Sequence of chain 31.A:
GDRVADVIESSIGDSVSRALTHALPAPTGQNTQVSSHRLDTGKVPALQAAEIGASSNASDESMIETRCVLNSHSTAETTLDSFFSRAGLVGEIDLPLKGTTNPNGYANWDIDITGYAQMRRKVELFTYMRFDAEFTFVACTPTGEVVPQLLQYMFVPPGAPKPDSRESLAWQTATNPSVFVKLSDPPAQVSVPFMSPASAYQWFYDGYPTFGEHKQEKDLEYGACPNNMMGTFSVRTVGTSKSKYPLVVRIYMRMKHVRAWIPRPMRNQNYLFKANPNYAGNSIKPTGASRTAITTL

Binding-site contacts:
Ligand atom CAG contacts residue PHE137 of chain 31.A at 3.7 Å (hydrophobic).
Ligand atom CAH contacts residue GLN202 of chain 31.A at 3.7 Å.
Ligand atom OAB contacts residue ILE113 of chain 31.A at 3.2 Å (h-bond).
Ligand atom CAU contacts residue TYR201 of chain 31.A at 3.8 Å (hydrophobic).
Ligand atom CAI contacts residue THR114 of chain 31.A at 3.8 Å.
Ligand atom CAC contacts residue PHE233 of chain 31.A at 3.1 Å (hydrophobic).
Ligand atom CAD contacts residue ASN228 of chain 31.A at 3.5 Å.
Ligand atom OAW contacts residue MET195 of chain 31.A at 3.5 Å.
Ligand atom NBE contacts residue TRP203 of chain 31.A at 3.2 Å.
Ligand atom CAD contacts residue GLN202 of chain 31.A at 3.5 Å.
Ligand atom CAC contacts residue PHE137 of chain 31.A at 3.8 Å (hydrophobic).
Ligand atom CAR contacts residue PHE135 of chain 31.A at 3.4 Å (hydrophobic).
Ligand atom CAK contacts residue MET195 of chain 31.A at 3.6 Å (hydrophobic).
Ligand atom CAI contacts residue ASP112 of chain 31.A at 3.5 Å.
Ligand atom CAU contacts residue TRP203 of chain 31.A at 3.7 Å (hydrophobic).
Ligand atom CAN contacts residue PHE155 of chain 31.A at 3.6 Å (hydrophobic).
Ligand atom CAT contacts residue TYR201 of chain 31.A at 3.5 Å (hydrophobic).
Ligand atom CAM contacts residue ILE24 of chain 31.C at 3.7 Å (hydrophobic).
Ligand atom CAM contacts residue VAL192 of chain 31.A at 3.3 Å (hydrophobic).
Ligand atom CAZ contacts residue MET195 of chain 31.A at 3.9 Å (hydrophobic).
Ligand atom CAU contacts residue ASN228 of chain 31.A at 3.6 Å.
Ligand atom CAH contacts residue TRP203 of chain 31.A at 3.5 Å (hydrophobic).
Ligand atom CBC contacts residue TRP203 of chain 31.A at 3.2 Å (hydrophobic).
Ligand atom OAB contacts residue ASP112 of chain 31.A at 3.5 Å.
Ligand atom CAK contacts residue VAL192 of chain 31.A at 3.1 Å (hydrophobic).
Ligand atom CAJ contacts residue ILE111 of chain 31.A at 3.3 Å (hydrophobic).
Ligand atom CAE contacts residue THR114 of chain 31.A at 3.5 Å.
Ligand atom OAW contacts residue ILE111 of chain 31.A at 3.6 Å.
Ligand atom CAG contacts residue PHE233 of chain 31.A at 3.2 Å (hydrophobic).
Ligand atom CAH contacts residue ASN228 of chain 31.A at 3.2 Å.
Ligand atom CAX contacts residue TRP203 of chain 31.A at 3.6 Å (hydrophobic).
Ligand atom CAE contacts residue ASP112 of chain 31.A at 3.7 Å.
Ligand atom CAA contacts residue PRO177 of chain 31.A at 3.8 Å (hydrophobic).
Ligand atom CAA contacts residue ILE24 of chain 31.C at 3.8 Å (hydrophobic).
Ligand atom NBE contacts residue ASN228 of chain 31.A at 3.9 Å.
Ligand atom CBC contacts residue ASN228 of chain 31.A at 3.9 Å.
Ligand atom CAY contacts residue PHE155 of chain 31.A at 3.8 Å (hydrophobic).
Ligand atom CAI contacts residue TRP203 of chain 31.A at 3.6 Å (hydrophobic).
Ligand atom CAP contacts residue ILE111 of chain 31.A at 3.8 Å (hydrophobic).
Ligand atom CAL contacts residue ILE111 of chain 31.A at 3.6 Å (hydrophobic).

Sequence of chain 32.C:
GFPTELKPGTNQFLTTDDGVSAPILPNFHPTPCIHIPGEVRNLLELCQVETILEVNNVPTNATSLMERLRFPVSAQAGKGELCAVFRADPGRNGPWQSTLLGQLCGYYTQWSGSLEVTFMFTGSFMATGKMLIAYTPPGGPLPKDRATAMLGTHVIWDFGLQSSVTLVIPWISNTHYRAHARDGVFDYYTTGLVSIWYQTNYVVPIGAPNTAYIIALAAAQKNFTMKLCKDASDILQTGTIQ

The small molecule below binds the protein below.
Small molecule (SMILES): Cc1cccc(-c2ccc(OCCCCCN3CCN(c4ccncc4)C3=O)cc2)c1

Sequence of chain 31.C:
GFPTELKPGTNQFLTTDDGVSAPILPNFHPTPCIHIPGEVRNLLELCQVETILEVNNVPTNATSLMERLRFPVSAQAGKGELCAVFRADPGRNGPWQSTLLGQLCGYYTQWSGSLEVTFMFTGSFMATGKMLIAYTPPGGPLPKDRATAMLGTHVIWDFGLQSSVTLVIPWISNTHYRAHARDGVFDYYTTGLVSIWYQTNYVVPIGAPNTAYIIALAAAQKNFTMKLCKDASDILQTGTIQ